Sequence of chain 2.A:
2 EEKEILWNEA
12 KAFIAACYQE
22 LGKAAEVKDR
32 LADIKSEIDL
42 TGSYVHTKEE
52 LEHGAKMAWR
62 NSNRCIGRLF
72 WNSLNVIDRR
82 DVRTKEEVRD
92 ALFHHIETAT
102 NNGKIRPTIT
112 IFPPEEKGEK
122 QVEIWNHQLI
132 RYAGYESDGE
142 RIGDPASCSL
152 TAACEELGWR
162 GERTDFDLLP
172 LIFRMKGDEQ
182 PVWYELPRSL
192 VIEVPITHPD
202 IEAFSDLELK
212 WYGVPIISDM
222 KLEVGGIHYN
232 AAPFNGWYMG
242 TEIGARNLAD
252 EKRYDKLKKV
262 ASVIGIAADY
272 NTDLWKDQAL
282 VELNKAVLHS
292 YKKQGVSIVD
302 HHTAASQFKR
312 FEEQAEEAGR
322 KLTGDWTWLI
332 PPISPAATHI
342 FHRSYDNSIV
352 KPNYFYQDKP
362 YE

A small-molecule ligand and the protein it binds are described below.
Small molecule (SMILES): CN(C)Cc1ccc(OCc2ccc3ccc(N)nc3c2)cc1

Binding-site contacts:
Ligand atom C02 contacts residue HEM1 of chain 2.B at 3.7 Å.
Ligand atom C24 contacts residue HIS128 of chain 2.A at 3.6 Å.
Ligand atom O12 contacts residue ILE218 of chain 2.A at 3.7 Å.
Ligand atom C10 contacts residue GLU243 of chain 2.A at 3.6 Å.
Ligand atom N02 contacts residue HEM1 of chain 2.B at 3.7 Å.
Ligand atom C08 contacts residue HEM1 of chain 2.B at 3.9 Å.
Ligand atom N02 contacts residue GLU243 of chain 2.A at 2.8 Å (salt-bridge).
Ligand atom C09 contacts residue HEM1 of chain 2.B at 3.4 Å.
Ligand atom C04 contacts residue HEM1 of chain 2.B at 3.3 Å.
Ligand atom C02 contacts residue GLU243 of chain 2.A at 3.6 Å.
Ligand atom C05 contacts residue HEM1 of chain 2.B at 3.6 Å.
Ligand atom C07 contacts residue ILE218 of chain 2.A at 3.5 Å (hydrophobic).
Ligand atom C26 contacts residue HIS128 of chain 2.A at 3.5 Å.
Ligand atom N02 contacts residue TRP238 of chain 2.A at 2.8 Å (h-bond).
Ligand atom C24 contacts residue TYR357 of chain 2.A at 3.8 Å (hydrophobic).
Ligand atom N02 contacts residue TYR239 of chain 2.A at 3.6 Å.
Ligand atom O12 contacts residue HEM1 of chain 2.B at 3.5 Å.
Ligand atom C21 contacts residue HEM1 of chain 2.B at 3.3 Å.
Ligand atom C23 contacts residue TYR357 of chain 2.A at 3.8 Å (hydrophobic).
Ligand atom N28 contacts residue HIS128 of chain 2.A at 3.9 Å.
Ligand atom C02 contacts residue TRP238 of chain 2.A at 3.8 Å (hydrophobic).
Ligand atom C11 contacts residue HEM1 of chain 2.B at 3.7 Å.
Ligand atom N01 contacts residue HEM1 of chain 2.B at 3.9 Å.
Ligand atom C09 contacts residue GLU243 of chain 2.A at 3.6 Å.
Ligand atom C06 contacts residue ILE218 of chain 2.A at 3.8 Å (hydrophobic).
Ligand atom C03 contacts residue HEM1 of chain 2.B at 3.1 Å.
Ligand atom C23 contacts residue HIS128 of chain 2.A at 3.9 Å.
Ligand atom C06 contacts residue HEM1 of chain 2.B at 3.3 Å.
Ligand atom C21 contacts residue HIS128 of chain 2.A at 3.8 Å.
Ligand atom C22 contacts residue HEM1 of chain 2.B at 3.1 Å.
Ligand atom C07 contacts residue HEM1 of chain 2.B at 3.6 Å.
Ligand atom N01 contacts residue GLU243 of chain 2.A at 2.7 Å (salt-bridge).
Ligand atom C06 contacts residue PHE235 of chain 2.A at 3.5 Å (hydrophobic).
Ligand atom C10 contacts residue HEM1 of chain 2.B at 3.8 Å.
Ligand atom C25 contacts residue TYR357 of chain 2.A at 3.6 Å (hydrophobic).
Ligand atom C08 contacts residue ILE218 of chain 2.A at 3.8 Å (hydrophobic).
Ligand atom C23 contacts residue HEM1 of chain 2.B at 3.6 Å.
Ligand atom C25 contacts residue HIS128 of chain 2.A at 3.4 Å.
Ligand atom C05 contacts residue ILE218 of chain 2.A at 3.9 Å (hydrophobic).
Ligand atom C25 contacts residue ASP220 of chain 2.A at 3.8 Å.